The protein below binds the small molecule below.
Small molecule (SMILES): CC(=O)N[C@H]1[C@H](O[C@H]2[C@H](O)[C@@H](NC(C)=O)CO[C@@H]2CO)O[C@H](CO)[C@@H](O)[C@@H]1O

Binding-site contacts:
Ligand atom C4 contacts residue ASN57 of chain 3.A at 4.2 Å.
Ligand atom O6 contacts residue TYR88 of chain 3.A at 3.1 Å (h-bond).
Ligand atom O5 contacts residue TYR88 of chain 3.A at 3.2 Å (h-bond).
Ligand atom C7 contacts residue ASN57 of chain 3.A at 3.3 Å.
Ligand atom C5 contacts residue TYR88 of chain 3.A at 4.1 Å (hydrophobic).
Ligand atom O5 contacts residue ASN57 of chain 3.A at 2.4 Å (h-bond).
Ligand atom N2 contacts residue ASN57 of chain 3.A at 2.8 Å (h-bond).
Ligand atom C3 contacts residue ASN57 of chain 3.A at 3.7 Å.
Ligand atom C6 contacts residue TYR88 of chain 3.A at 3.9 Å (hydrophobic).
Ligand atom C1 contacts residue TYR88 of chain 3.A at 4.2 Å (hydrophobic).
Ligand atom O7 contacts residue ASN57 of chain 3.A at 3.3 Å (h-bond).
Ligand atom C5 contacts residue ASN57 of chain 3.A at 3.6 Å.
Ligand atom C2 contacts residue ASN57 of chain 3.A at 2.3 Å.
Ligand atom C7 contacts residue GLU56 of chain 3.A at 4.1 Å.
Ligand atom C8 contacts residue GLU56 of chain 3.A at 3.1 Å.
Ligand atom C1 contacts residue ASN57 of chain 3.A at 1.4 Å.

Sequence of chain 3.A:
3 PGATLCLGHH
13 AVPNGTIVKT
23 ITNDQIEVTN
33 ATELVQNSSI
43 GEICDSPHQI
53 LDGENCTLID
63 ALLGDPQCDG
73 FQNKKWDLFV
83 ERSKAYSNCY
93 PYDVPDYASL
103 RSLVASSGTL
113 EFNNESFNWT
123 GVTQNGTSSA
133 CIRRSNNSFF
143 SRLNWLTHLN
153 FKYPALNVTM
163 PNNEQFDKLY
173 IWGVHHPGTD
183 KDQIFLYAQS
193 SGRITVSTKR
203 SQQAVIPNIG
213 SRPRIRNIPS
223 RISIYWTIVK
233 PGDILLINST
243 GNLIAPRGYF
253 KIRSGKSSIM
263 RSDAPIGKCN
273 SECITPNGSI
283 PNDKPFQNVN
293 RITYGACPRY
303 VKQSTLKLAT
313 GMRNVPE